Binding-site contacts:
Ligand atom C1 contacts residue ARG77 of chain 53.E at 3.4 Å.
Ligand atom C1 contacts residue TYR72 of chain 53.E at 3.8 Å (hydrophobic).
Ligand atom O1B contacts residue TYR72 of chain 53.E at 3.8 Å.
Ligand atom O1B contacts residue SER89 of chain 53.E at 4.1 Å.
Ligand atom C8 contacts residue ARG77 of chain 53.E at 4.2 Å.
Ligand atom C6 contacts residue ASN93 of chain 53.E at 3.4 Å.
Ligand atom O1B contacts residue ARG77 of chain 53.E at 2.8 Å (salt-bridge).
Ligand atom O4 contacts residue TYR72 of chain 53.E at 4.2 Å.
Ligand atom C2 contacts residue GLY78 of chain 53.E at 4.1 Å.
Ligand atom C3 contacts residue VAL296 of chain 53.E at 3.7 Å (hydrophobic).
Ligand atom O8 contacts residue TYR72 of chain 53.E at 3.5 Å (h-bond).
Ligand atom C6 contacts residue TYR72 of chain 53.E at 3.3 Å (hydrophobic).
Ligand atom O6 contacts residue ASN93 of chain 53.E at 3.5 Å (h-bond).
Ligand atom O1B contacts residue ASN80 of chain 53.E at 4.2 Å.
Ligand atom C1 contacts residue GLY78 of chain 53.E at 4.0 Å.
Ligand atom O10 contacts residue THR291 of chain 53.E at 3.8 Å.
Ligand atom O1A contacts residue TYR72 of chain 53.E at 3.5 Å.
Ligand atom O1A contacts residue SER89 of chain 53.E at 3.4 Å (h-bond).
Ligand atom C4 contacts residue GLY78 of chain 53.E at 3.3 Å.
Ligand atom N5 contacts residue TYR72 of chain 53.E at 3.1 Å (h-bond).
Ligand atom C7 contacts residue TYR72 of chain 53.E at 3.9 Å (hydrophobic).
Ligand atom O4 contacts residue GLY78 of chain 53.E at 3.0 Å.
Ligand atom O10 contacts residue ASN293 of chain 53.E at 3.9 Å.
Ligand atom O4 contacts residue VAL296 of chain 53.E at 4.0 Å.
Ligand atom C3 contacts residue GLY78 of chain 53.E at 4.0 Å.
Ligand atom C8 contacts residue TYR72 of chain 53.E at 4.1 Å (hydrophobic).
Ligand atom C4 contacts residue HIS298 of chain 53.E at 3.6 Å.
Ligand atom O4 contacts residue HIS298 of chain 53.E at 3.0 Å (h-bond).
Ligand atom C5 contacts residue TYR72 of chain 53.E at 3.4 Å (hydrophobic).
Ligand atom C4 contacts residue TYR72 of chain 53.E at 3.4 Å (hydrophobic).
Ligand atom O1A contacts residue ARG77 of chain 53.E at 3.1 Å (salt-bridge).
Ligand atom C1 contacts residue SER89 of chain 53.E at 4.2 Å.
Ligand atom C5 contacts residue ASN93 of chain 53.E at 4.1 Å.
Ligand atom O4 contacts residue THR291 of chain 53.E at 3.4 Å.
Ligand atom C3 contacts residue GLY78 of chain 53.E at 4.0 Å.
Ligand atom O1A contacts residue GLY78 of chain 53.E at 3.3 Å (h-bond).
Ligand atom C11 contacts residue ASP85 of chain 53.A at 3.8 Å.
Ligand atom O4 contacts residue ILE79 of chain 53.E at 3.5 Å (h-bond).
Ligand atom O3 contacts residue GLY78 of chain 53.E at 3.6 Å.
Ligand atom C3 contacts residue HIS298 of chain 53.E at 3.8 Å.

Sequence of chain 53.A:
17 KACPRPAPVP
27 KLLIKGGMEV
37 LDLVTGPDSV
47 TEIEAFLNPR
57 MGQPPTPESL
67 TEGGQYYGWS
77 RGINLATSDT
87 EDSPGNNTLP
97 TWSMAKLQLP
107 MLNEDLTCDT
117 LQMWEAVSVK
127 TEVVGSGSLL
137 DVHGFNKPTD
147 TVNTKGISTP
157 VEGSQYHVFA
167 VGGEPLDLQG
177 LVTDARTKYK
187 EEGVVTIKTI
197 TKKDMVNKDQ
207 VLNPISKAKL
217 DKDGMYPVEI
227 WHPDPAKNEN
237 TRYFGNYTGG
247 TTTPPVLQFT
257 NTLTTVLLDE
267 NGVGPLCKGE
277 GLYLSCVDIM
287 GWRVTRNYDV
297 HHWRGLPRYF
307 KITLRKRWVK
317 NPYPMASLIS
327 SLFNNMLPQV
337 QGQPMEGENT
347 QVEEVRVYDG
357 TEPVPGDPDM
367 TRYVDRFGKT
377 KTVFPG

Sequence of chain 53.E:
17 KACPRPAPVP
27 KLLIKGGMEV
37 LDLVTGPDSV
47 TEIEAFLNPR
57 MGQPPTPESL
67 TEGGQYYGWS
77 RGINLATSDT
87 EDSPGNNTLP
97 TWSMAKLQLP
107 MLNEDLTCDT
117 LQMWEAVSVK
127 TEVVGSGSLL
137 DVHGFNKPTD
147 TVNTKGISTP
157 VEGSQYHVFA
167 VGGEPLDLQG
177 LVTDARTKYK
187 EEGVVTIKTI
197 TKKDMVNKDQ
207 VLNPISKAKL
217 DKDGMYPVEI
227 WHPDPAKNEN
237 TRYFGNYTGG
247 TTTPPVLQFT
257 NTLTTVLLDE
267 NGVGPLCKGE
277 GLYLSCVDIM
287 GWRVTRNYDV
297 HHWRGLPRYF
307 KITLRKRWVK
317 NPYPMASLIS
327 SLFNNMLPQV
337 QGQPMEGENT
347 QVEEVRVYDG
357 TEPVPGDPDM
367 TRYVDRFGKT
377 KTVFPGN

The protein below binds the small molecule below.
Small molecule (SMILES): CC(=O)N[C@@H]1[C@@H](O[C@@H]2O[C@H](CO)[C@H](O)[C@H](O[C@]3(C(=O)O)C[C@H](O)[C@@H](NC(C)=O)[C@H]([C@H](O)[C@H](O)CO)O3)[C@H]2O)[C@H](O)[C@@H](CO[C@]2(C(=O)O)C[C@H](O)[C@@H](NC(C)=O)[C@H]([C@H](O)[C@H](O)CO)O2)O[C@H]1O